Sequence of chain 1.E:
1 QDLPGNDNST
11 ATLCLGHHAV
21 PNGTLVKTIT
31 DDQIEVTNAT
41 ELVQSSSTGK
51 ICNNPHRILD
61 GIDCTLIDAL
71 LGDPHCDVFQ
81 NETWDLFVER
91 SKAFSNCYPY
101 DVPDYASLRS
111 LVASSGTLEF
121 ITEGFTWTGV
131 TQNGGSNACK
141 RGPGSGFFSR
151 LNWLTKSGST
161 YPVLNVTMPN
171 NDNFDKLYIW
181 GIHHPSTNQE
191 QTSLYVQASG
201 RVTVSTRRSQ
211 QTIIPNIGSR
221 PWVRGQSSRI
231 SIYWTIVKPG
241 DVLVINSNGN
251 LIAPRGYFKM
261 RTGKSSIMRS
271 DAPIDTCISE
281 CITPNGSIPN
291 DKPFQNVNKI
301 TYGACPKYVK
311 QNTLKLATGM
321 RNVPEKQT

Sequence of chain 1.F:
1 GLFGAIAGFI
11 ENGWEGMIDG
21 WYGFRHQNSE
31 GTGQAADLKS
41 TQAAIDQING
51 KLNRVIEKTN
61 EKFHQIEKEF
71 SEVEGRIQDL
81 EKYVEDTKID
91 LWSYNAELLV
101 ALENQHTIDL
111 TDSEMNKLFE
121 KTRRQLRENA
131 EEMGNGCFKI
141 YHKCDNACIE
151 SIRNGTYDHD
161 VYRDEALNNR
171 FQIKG

Binding-site contacts:
Ligand atom C7 contacts residue ASN38 of chain 1.E at 3.6 Å.
Ligand atom O6 contacts residue THR40 of chain 1.E at 4.5 Å.
Ligand atom O5 contacts residue THR318 of chain 1.E at 3.0 Å (h-bond).
Ligand atom C5 contacts residue THR40 of chain 1.E at 3.8 Å.
Ligand atom C6 contacts residue THR318 of chain 1.E at 3.8 Å.
Ligand atom C1 contacts residue THR318 of chain 1.E at 3.6 Å.
Ligand atom O5 contacts residue ALA39 of chain 1.E at 4.0 Å.
Ligand atom C3 contacts residue ASN38 of chain 1.E at 3.7 Å.
Ligand atom O6 contacts residue THR318 of chain 1.E at 3.5 Å.
Ligand atom O5 contacts residue ASN38 of chain 1.E at 2.3 Å (h-bond).
Ligand atom C6 contacts residue LEU52 of chain 1.F at 3.6 Å (hydrophobic).
Ligand atom C4 contacts residue ASN38 of chain 1.E at 4.2 Å.
Ligand atom C2 contacts residue ASN38 of chain 1.E at 2.4 Å.
Ligand atom C6 contacts residue THR40 of chain 1.E at 3.5 Å.
Ligand atom C1 contacts residue ASN38 of chain 1.E at 1.4 Å.
Ligand atom C5 contacts residue ASN38 of chain 1.E at 3.6 Å.
Ligand atom C1 contacts residue ALA39 of chain 1.E at 4.0 Å (hydrophobic).
Ligand atom N2 contacts residue ASN38 of chain 1.E at 2.8 Å (h-bond).
Ligand atom C5 contacts residue THR318 of chain 1.E at 4.1 Å.
Ligand atom O5 contacts residue THR40 of chain 1.E at 3.9 Å.
Ligand atom O7 contacts residue ASN38 of chain 1.E at 4.0 Å.
Ligand atom O6 contacts residue ASN49 of chain 1.F at 4.4 Å.
Ligand atom O6 contacts residue LEU52 of chain 1.F at 3.4 Å.

A small-molecule ligand and the protein it binds are described below.
Small molecule (SMILES): CC(=O)N[C@@H]1[C@@H](O)[C@H](O)[C@@H](CO)O[C@H]1O